Sequence of chain 1.F:
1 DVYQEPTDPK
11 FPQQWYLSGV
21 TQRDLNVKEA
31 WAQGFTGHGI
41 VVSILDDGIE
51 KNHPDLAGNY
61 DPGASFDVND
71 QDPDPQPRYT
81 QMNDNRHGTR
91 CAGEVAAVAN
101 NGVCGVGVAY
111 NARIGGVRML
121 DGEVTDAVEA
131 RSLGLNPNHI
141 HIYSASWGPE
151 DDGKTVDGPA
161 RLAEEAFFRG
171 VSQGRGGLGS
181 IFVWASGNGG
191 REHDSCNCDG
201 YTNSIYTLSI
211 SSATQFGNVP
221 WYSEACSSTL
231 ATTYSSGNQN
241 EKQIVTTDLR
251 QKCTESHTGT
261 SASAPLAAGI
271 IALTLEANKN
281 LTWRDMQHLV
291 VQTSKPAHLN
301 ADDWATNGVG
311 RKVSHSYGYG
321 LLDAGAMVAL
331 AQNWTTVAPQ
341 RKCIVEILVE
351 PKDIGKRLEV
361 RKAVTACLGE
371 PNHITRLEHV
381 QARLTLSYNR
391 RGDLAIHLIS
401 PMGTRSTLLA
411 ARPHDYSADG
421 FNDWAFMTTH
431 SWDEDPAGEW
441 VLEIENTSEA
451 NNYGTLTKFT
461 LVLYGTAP

Binding-site contacts:
Ligand atom C1 contacts residue SER261 of chain 1.F at 2.3 Å.
Ligand atom NH2 contacts residue ALA185 of chain 1.F at 2.8 Å (h-bond).
Ligand atom NZ contacts residue ASN85 of chain 1.F at 3.2 Å (h-bond).
Ligand atom NZ contacts residue ASP84 of chain 1.F at 2.9 Å (salt-bridge).
Ligand atom C1 contacts residue HIS87 of chain 1.F at 1.5 Å.
Ligand atom CB contacts residue SER261 of chain 1.F at 2.9 Å.
Ligand atom O contacts residue TRP147 of chain 1.F at 3.2 Å.
Ligand atom N contacts residue HIS87 of chain 1.F at 3.2 Å (h-bond).
Ligand atom NH2 contacts residue ASP199 of chain 1.F at 3.0 Å (salt-bridge).
Ligand atom NE contacts residue ASP151 of chain 1.F at 3.2 Å (salt-bridge).
Ligand atom N contacts residue SER146 of chain 1.F at 2.8 Å (h-bond).
Ligand atom NH1 contacts residue GLY158 of chain 1.F at 3.4 Å (h-bond).
Ligand atom NE contacts residue GLU129 of chain 1.F at 3.0 Å (salt-bridge).
Ligand atom CB contacts residue ASN188 of chain 1.F at 3.3 Å.
Ligand atom CE contacts residue ASP47 of chain 1.F at 3.2 Å.
Ligand atom CZ contacts residue ASP157 of chain 1.F at 3.4 Å.
Ligand atom C contacts residue SER261 of chain 1.F at 1.4 Å.
Ligand atom NH1 contacts residue ASP199 of chain 1.F at 2.6 Å (salt-bridge).
Ligand atom C5 contacts residue GLU150 of chain 1.F at 3.3 Å.
Ligand atom O contacts residue SER261 of chain 1.F at 2.4 Å (h-bond).
Ligand atom NE contacts residue TYR201 of chain 1.F at 3.1 Å (h-bond).
Ligand atom N contacts residue GLY148 of chain 1.F at 2.9 Å (h-bond).
Ligand atom C contacts residue HIS87 of chain 1.F at 2.7 Å.
Ligand atom CB contacts residue SO41 of chain 1.DD at 3.4 Å.
Ligand atom NH1 contacts residue ASP151 of chain 1.F at 3.1 Å (salt-bridge).
Ligand atom CZ contacts residue ASP199 of chain 1.F at 3.2 Å.
Ligand atom N contacts residue SO41 of chain 1.DD at 2.6 Å (h-bond).
Ligand atom NH1 contacts residue PRO149 of chain 1.F at 3.3 Å (h-bond).
Ligand atom CZ contacts residue TYR201 of chain 1.F at 3.4 Å (hydrophobic).
Ligand atom CA contacts residue ASN188 of chain 1.F at 3.3 Å.
Ligand atom NH2 contacts residue ASP157 of chain 1.F at 2.8 Å (salt-bridge).
Ligand atom CA contacts residue GLY148 of chain 1.F at 3.4 Å.
Ligand atom NH1 contacts residue TYR201 of chain 1.F at 2.9 Å (h-bond).
Ligand atom CA contacts residue SER261 of chain 1.F at 2.5 Å.
Ligand atom NH1 contacts residue ASP157 of chain 1.F at 3.1 Å (salt-bridge).
Ligand atom O contacts residue GLY148 of chain 1.F at 3.2 Å (h-bond).
Ligand atom CG contacts residue SO41 of chain 1.DD at 3.2 Å.
Ligand atom N contacts residue SER261 of chain 1.F at 3.1 Å (h-bond).
Ligand atom NZ contacts residue ASP47 of chain 1.F at 2.8 Å (salt-bridge).
Ligand atom O contacts residue ASN188 of chain 1.F at 2.9 Å (h-bond).

The small molecule below binds the protein below.
Small molecule (SMILES): CCCCCCCCCC(=O)N[C@@H](CCCN=C(N)N)C(=O)N[C@H](C(=O)N[C@@H](CCCCN)C(=O)N[C@@H](CCCN=C(N)N)[C@@H](C)O)C(C)C